Binding-site contacts:
Ligand atom C2 contacts residue VAL297 of chain 2.G at 4.1 Å (hydrophobic).
Ligand atom C3 contacts residue ASN285 of chain 2.G at 3.7 Å.
Ligand atom C1 contacts residue ASN285 of chain 2.G at 1.5 Å.
Ligand atom N2 contacts residue VAL297 of chain 2.G at 3.4 Å (h-bond).
Ligand atom C8 contacts residue LYS299 of chain 2.G at 3.9 Å.
Ligand atom C5 contacts residue ASN285 of chain 2.G at 3.7 Å.
Ligand atom C7 contacts residue ASN285 of chain 2.G at 3.6 Å.
Ligand atom C3 contacts residue VAL297 of chain 2.G at 4.4 Å (hydrophobic).
Ligand atom C8 contacts residue ASN285 of chain 2.G at 4.5 Å.
Ligand atom C7 contacts residue VAL297 of chain 2.G at 4.2 Å (hydrophobic).
Ligand atom C1 contacts residue ASN298 of chain 2.G at 4.3 Å.
Ligand atom O5 contacts residue ASN285 of chain 2.G at 2.5 Å (h-bond).
Ligand atom C8 contacts residue SER45 of chain 2.G at 3.9 Å.
Ligand atom C1 contacts residue VAL297 of chain 2.G at 4.0 Å (hydrophobic).
Ligand atom C8 contacts residue VAL297 of chain 2.G at 3.7 Å (hydrophobic).
Ligand atom C2 contacts residue ASN285 of chain 2.G at 2.5 Å.
Ligand atom N2 contacts residue ASN285 of chain 2.G at 2.8 Å (h-bond).
Ligand atom O7 contacts residue ASN285 of chain 2.G at 4.1 Å.
Ligand atom C4 contacts residue ASN285 of chain 2.G at 4.3 Å.
Ligand atom C8 contacts residue GLU69 of chain 2.H at 4.2 Å.

The small molecule below binds the protein below.
Small molecule (SMILES): CC(=O)N[C@H]1[C@H](O[C@H]2[C@H](O)[C@@H](NC(C)=O)CO[C@@H]2CO)O[C@H](CO)[C@@H](O[C@@H]2O[C@H](CO)[C@@H](O)[C@H](O)[C@@H]2O)[C@@H]1O

Sequence of chain 2.G:
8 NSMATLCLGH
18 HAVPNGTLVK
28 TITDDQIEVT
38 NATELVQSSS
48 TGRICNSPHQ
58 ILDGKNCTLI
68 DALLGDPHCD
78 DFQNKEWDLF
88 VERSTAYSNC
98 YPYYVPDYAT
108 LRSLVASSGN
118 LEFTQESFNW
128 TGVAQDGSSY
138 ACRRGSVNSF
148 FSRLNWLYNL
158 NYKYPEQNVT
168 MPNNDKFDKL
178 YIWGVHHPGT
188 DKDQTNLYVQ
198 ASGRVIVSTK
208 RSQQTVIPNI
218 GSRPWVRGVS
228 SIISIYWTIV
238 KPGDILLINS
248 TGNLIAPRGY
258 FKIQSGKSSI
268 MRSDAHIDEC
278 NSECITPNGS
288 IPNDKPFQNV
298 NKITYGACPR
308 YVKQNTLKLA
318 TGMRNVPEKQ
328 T

Sequence of chain 2.H:
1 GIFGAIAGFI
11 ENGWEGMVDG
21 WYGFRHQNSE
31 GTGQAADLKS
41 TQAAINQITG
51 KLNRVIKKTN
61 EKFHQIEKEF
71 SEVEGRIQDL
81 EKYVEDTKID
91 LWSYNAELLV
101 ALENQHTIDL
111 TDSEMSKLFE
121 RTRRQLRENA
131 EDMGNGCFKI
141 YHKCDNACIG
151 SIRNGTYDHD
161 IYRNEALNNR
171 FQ